Sequence of chain 1.H:
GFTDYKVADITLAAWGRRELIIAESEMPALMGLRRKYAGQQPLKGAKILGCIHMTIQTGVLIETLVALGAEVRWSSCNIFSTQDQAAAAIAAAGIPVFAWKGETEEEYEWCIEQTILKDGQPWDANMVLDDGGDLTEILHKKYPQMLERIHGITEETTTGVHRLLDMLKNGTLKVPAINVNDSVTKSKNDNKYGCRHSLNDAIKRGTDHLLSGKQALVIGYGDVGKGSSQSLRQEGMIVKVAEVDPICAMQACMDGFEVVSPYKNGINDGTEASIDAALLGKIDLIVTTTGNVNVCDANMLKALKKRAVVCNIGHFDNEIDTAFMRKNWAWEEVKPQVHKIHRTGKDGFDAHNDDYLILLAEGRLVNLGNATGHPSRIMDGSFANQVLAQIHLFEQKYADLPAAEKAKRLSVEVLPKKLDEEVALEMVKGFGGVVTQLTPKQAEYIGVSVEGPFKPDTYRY

This protein binds this small molecule.
Small molecule (SMILES): CCOC(=O)/C=C/c1ccc(N)cc1

Binding-site contacts:
Ligand atom C01 contacts residue LEU426 of chain 1.H at 4.3 Å (hydrophobic).
Ligand atom C01 contacts residue VAL425 of chain 1.H at 3.1 Å (hydrophobic).
Ligand atom C01 contacts residue ILE189 of chain 1.H at 3.9 Å (hydrophobic).
Ligand atom C02 contacts residue PRO427 of chain 1.H at 4.2 Å (hydrophobic).
Ligand atom C13 contacts residue LEU399 of chain 1.H at 3.3 Å (hydrophobic).
Ligand atom N12 contacts residue LEU399 of chain 1.H at 4.2 Å.
Ligand atom C04 contacts residue HIS403 of chain 1.H at 3.4 Å.
Ligand atom C02 contacts residue VAL425 of chain 1.H at 3.5 Å (hydrophobic).
Ligand atom C09 contacts residue HIS403 of chain 1.H at 4.0 Å.
Ligand atom C09 contacts residue LEU430 of chain 1.H at 3.9 Å (hydrophobic).
Ligand atom C07 contacts residue PRO427 of chain 1.H at 3.9 Å (hydrophobic).
Ligand atom C07 contacts residue HIS403 of chain 1.H at 3.2 Å.
Ligand atom C06 contacts residue PRO427 of chain 1.H at 3.9 Å (hydrophobic).
Ligand atom C07 contacts residue LEU426 of chain 1.H at 4.4 Å (hydrophobic).
Ligand atom C02 contacts residue HIS403 of chain 1.H at 3.9 Å.
Ligand atom C06 contacts residue HIS403 of chain 1.H at 3.3 Å.
Ligand atom C01 contacts residue GLU424 of chain 1.H at 3.4 Å.
Ligand atom C13 contacts residue LEU430 of chain 1.H at 3.7 Å (hydrophobic).
Ligand atom O03 contacts residue VAL425 of chain 1.H at 4.2 Å.
Ligand atom C10 contacts residue LEU430 of chain 1.H at 4.2 Å (hydrophobic).
Ligand atom C14 contacts residue HIS403 of chain 1.H at 3.3 Å.
Ligand atom C13 contacts residue HIS403 of chain 1.H at 4.0 Å.
Ligand atom N12 contacts residue TYR48 of chain 1.H at 2.8 Å (h-bond).
Ligand atom C14 contacts residue LEU430 of chain 1.H at 3.4 Å (hydrophobic).
Ligand atom C08 contacts residue LEU430 of chain 1.H at 3.5 Å (hydrophobic).
Ligand atom C02 contacts residue GLU424 of chain 1.H at 4.4 Å.
Ligand atom C01 contacts residue HIS403 of chain 1.H at 4.2 Å.
Ligand atom C11 contacts residue LEU430 of chain 1.H at 4.1 Å (hydrophobic).
Ligand atom C14 contacts residue LEU426 of chain 1.H at 4.3 Å (hydrophobic).
Ligand atom C04 contacts residue PRO427 of chain 1.H at 3.7 Å (hydrophobic).
Ligand atom N12 contacts residue ILE402 of chain 1.H at 4.3 Å.
Ligand atom C11 contacts residue TYR48 of chain 1.H at 4.3 Å (hydrophobic).
Ligand atom O05 contacts residue HIS403 of chain 1.H at 4.1 Å.
Ligand atom O03 contacts residue PRO427 of chain 1.H at 3.7 Å.
Ligand atom O03 contacts residue HIS403 of chain 1.H at 3.2 Å.
Ligand atom C07 contacts residue LEU430 of chain 1.H at 4.1 Å (hydrophobic).
Ligand atom C08 contacts residue HIS403 of chain 1.H at 3.5 Å.
Ligand atom O05 contacts residue PRO427 of chain 1.H at 4.2 Å.
Ligand atom C14 contacts residue LEU399 of chain 1.H at 3.5 Å (hydrophobic).